Sequence of chain 1.B:
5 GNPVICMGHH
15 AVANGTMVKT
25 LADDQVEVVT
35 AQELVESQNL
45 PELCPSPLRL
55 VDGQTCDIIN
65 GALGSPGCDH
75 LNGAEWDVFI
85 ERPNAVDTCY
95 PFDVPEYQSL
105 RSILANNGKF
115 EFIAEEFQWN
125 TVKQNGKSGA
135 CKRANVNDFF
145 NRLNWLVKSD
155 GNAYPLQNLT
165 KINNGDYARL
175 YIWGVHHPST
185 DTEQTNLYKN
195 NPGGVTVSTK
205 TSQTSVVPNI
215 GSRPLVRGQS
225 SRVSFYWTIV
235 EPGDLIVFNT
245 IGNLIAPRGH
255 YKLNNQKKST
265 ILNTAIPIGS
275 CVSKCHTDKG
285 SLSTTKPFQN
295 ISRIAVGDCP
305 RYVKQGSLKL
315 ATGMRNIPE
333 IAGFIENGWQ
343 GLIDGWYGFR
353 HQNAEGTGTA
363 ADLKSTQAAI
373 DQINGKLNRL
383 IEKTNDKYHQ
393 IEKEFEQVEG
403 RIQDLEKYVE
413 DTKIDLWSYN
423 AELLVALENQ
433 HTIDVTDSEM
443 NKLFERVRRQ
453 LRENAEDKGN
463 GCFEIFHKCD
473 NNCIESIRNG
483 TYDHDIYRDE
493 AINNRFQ

Binding-site contacts:
Ligand atom C7 contacts residue THR164 of chain 1.B at 3.1 Å.
Ligand atom C7 contacts residue LEU163 of chain 1.B at 4.3 Å (hydrophobic).
Ligand atom C8 contacts residue LEU163 of chain 1.B at 4.1 Å (hydrophobic).
Ligand atom C4 contacts residue ASN162 of chain 1.B at 4.3 Å.
Ligand atom C2 contacts residue ASN162 of chain 1.B at 2.6 Å.
Ligand atom C5 contacts residue ASN162 of chain 1.B at 3.5 Å.
Ligand atom O6 contacts residue SER216 of chain 1.A at 3.6 Å (h-bond).
Ligand atom C8 contacts residue ASN162 of chain 1.B at 3.3 Å.
Ligand atom O7 contacts residue LEU163 of chain 1.B at 3.6 Å.
Ligand atom O7 contacts residue ASN162 of chain 1.B at 2.8 Å (h-bond).
Ligand atom O5 contacts residue SER216 of chain 1.A at 4.0 Å.
Ligand atom O5 contacts residue ASN162 of chain 1.B at 2.3 Å (h-bond).
Ligand atom O6 contacts residue ASN162 of chain 1.B at 4.4 Å.
Ligand atom C7 contacts residue ASN162 of chain 1.B at 3.0 Å.
Ligand atom N2 contacts residue ASN162 of chain 1.B at 3.1 Å (h-bond).
Ligand atom O7 contacts residue THR164 of chain 1.B at 2.5 Å (h-bond).
Ligand atom O7 contacts residue VAL241 of chain 1.B at 4.4 Å.
Ligand atom C6 contacts residue SER216 of chain 1.A at 3.7 Å.
Ligand atom N2 contacts residue THR164 of chain 1.B at 4.1 Å.
Ligand atom C8 contacts residue THR164 of chain 1.B at 3.5 Å.
Ligand atom C1 contacts residue ASN162 of chain 1.B at 1.4 Å.
Ligand atom C3 contacts residue ASN162 of chain 1.B at 3.9 Å.
Ligand atom C5 contacts residue SER216 of chain 1.A at 4.4 Å.

A small-molecule ligand and the protein it binds are described below.
Small molecule (SMILES): CC(=O)N[C@@H]1[C@@H](O)[C@H](O)[C@@H](CO)O[C@H]1O

Sequence of chain 1.A:
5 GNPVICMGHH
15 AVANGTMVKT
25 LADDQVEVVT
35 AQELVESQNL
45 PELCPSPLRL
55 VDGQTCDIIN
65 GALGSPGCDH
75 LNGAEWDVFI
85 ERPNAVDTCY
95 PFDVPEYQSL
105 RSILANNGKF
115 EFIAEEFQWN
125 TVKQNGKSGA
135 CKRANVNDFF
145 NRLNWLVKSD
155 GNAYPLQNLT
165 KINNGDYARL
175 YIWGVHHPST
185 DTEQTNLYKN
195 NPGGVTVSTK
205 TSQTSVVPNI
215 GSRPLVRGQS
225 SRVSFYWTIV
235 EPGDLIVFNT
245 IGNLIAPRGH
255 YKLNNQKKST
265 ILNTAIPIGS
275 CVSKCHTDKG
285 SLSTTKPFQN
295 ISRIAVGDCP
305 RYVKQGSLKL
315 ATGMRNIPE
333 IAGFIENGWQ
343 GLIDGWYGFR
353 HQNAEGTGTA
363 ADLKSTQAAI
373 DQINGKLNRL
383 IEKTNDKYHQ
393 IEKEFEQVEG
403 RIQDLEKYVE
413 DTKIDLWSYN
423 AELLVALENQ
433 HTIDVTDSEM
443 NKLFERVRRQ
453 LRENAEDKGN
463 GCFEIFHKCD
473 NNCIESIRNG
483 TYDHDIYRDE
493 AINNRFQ